Sequence of chain 1.A:
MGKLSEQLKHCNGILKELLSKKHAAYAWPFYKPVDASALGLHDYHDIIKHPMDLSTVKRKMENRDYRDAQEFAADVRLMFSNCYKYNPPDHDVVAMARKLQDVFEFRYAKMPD

Binding-site contacts:
Ligand atom C23 contacts residue TRP30 of chain 1.A at 3.8 Å (hydrophobic).
Ligand atom C46 contacts residue HIS93 of chain 1.A at 4.1 Å.
Ligand atom C25 contacts residue TRP30 of chain 1.A at 3.8 Å (hydrophobic).
Ligand atom C01 contacts residue LEU43 of chain 1.A at 3.5 Å (hydrophobic).
Ligand atom C18 contacts residue LEU41 of chain 1.A at 3.6 Å (hydrophobic).
Ligand atom C36 contacts residue TRP30 of chain 1.A at 3.8 Å (hydrophobic).
Ligand atom C43 contacts residue HIS93 of chain 1.A at 3.8 Å.
Ligand atom O17 contacts residue ASN89 of chain 1.A at 3.0 Å (h-bond).
Ligand atom C16 contacts residue ASN89 of chain 1.A at 3.8 Å.
Ligand atom C08 contacts residue LEU41 of chain 1.A at 4.1 Å (hydrophobic).
Ligand atom C16 contacts residue VAL36 of chain 1.A at 4.1 Å (hydrophobic).
Ligand atom O17 contacts residue CYS85 of chain 1.A at 4.1 Å.
Ligand atom C29 contacts residue TRP30 of chain 1.A at 3.8 Å (hydrophobic).
Ligand atom C27 contacts residue LEU41 of chain 1.A at 3.7 Å (hydrophobic).
Ligand atom C12 contacts residue VAL95 of chain 1.A at 4.0 Å (hydrophobic).
Ligand atom C01 contacts residue TYR88 of chain 1.A at 3.7 Å (hydrophobic).
Ligand atom N19 contacts residue PRO31 of chain 1.A at 4.0 Å.
Ligand atom C29 contacts residue LEU41 of chain 1.A at 3.8 Å (hydrophobic).
Ligand atom C12 contacts residue PHE32 of chain 1.A at 3.4 Å (hydrophobic).
Ligand atom C09 contacts residue PRO31 of chain 1.A at 3.4 Å (hydrophobic).
Ligand atom N11 contacts residue VAL36 of chain 1.A at 3.9 Å.
Ligand atom C06 contacts residue LEU41 of chain 1.A at 3.9 Å (hydrophobic).
Ligand atom C34 contacts residue TRP30 of chain 1.A at 4.1 Å (hydrophobic).
Ligand atom C20 contacts residue LEU41 of chain 1.A at 3.9 Å (hydrophobic).
Ligand atom O42 contacts residue VAL95 of chain 1.A at 3.9 Å.
Ligand atom N11 contacts residue PRO31 of chain 1.A at 4.0 Å.
Ligand atom C01 contacts residue ASN89 of chain 1.A at 3.4 Å.
Ligand atom O42 contacts residue HIS93 of chain 1.A at 3.6 Å.
Ligand atom C21 contacts residue TRP30 of chain 1.A at 3.8 Å (hydrophobic).
Ligand atom C39 contacts residue PRO31 of chain 1.A at 4.0 Å (hydrophobic).
Ligand atom C39 contacts residue VAL95 of chain 1.A at 4.0 Å (hydrophobic).
Ligand atom C36 contacts residue VAL95 of chain 1.A at 3.9 Å (hydrophobic).
Ligand atom N19 contacts residue LEU41 of chain 1.A at 3.8 Å.
Ligand atom N30 contacts residue LEU41 of chain 1.A at 3.6 Å.
Ligand atom C09 contacts residue VAL95 of chain 1.A at 4.1 Å (hydrophobic).
Ligand atom N11 contacts residue VAL95 of chain 1.A at 3.8 Å.
Ligand atom C12 contacts residue PRO31 of chain 1.A at 3.8 Å (hydrophobic).
Ligand atom C27 contacts residue TRP30 of chain 1.A at 3.8 Å (hydrophobic).
Ligand atom C20 contacts residue TRP30 of chain 1.A at 3.8 Å (hydrophobic).
Ligand atom C39 contacts residue TRP30 of chain 1.A at 3.7 Å (hydrophobic).

A protein and the small-molecule ligand that binds it are described below.
Small molecule (SMILES): Cc1cc(-c2nc3ccccc3n2CC2CCOCC2)cn(C)c1=O